A protein and the small-molecule ligand that binds it are described below.
Small molecule (SMILES): Nc1ccn([C@H]2C[C@H](O[P](=O)(O)OC[C@H]3O[C@@H](n4cnc5c(N)ncnc54)C[C@@H]3O)[C@@H](COP(=O)(O)O)O2)c(=O)n1

Sequence of chain 3.A:
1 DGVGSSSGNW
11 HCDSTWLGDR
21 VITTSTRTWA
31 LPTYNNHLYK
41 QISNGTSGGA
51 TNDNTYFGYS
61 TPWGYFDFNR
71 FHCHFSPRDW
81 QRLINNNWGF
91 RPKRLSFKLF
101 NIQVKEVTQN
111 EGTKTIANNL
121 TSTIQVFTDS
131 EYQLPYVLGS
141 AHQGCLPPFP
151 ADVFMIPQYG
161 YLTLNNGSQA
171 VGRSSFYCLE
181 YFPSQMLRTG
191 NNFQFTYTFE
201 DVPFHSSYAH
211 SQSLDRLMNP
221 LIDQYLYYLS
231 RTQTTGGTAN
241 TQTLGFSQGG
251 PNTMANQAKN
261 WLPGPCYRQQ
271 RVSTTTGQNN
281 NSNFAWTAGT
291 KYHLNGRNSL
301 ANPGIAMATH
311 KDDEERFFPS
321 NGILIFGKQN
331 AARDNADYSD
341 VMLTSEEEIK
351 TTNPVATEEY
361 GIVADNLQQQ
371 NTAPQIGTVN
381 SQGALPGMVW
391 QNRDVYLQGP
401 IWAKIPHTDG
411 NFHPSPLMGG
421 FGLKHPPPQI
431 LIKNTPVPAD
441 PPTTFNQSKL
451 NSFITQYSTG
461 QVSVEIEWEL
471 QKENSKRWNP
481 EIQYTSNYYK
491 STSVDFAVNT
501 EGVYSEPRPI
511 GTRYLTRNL

Binding-site contacts:
Ligand atom C2' contacts residue PRO203 of chain 3.A at 3.3 Å (hydrophobic).
Ligand atom N3 contacts residue ASP201 of chain 3.A at 4.1 Å.
Ligand atom N1 contacts residue VAL202 of chain 3.A at 3.6 Å.
Ligand atom N1 contacts residue PRO203 of chain 3.A at 4.2 Å.
Ligand atom N6 contacts residue GLY422 of chain 3.A at 3.4 Å (h-bond).
Ligand atom N7 contacts residue PRO203 of chain 3.A at 4.2 Å.
Ligand atom N6 contacts residue GLY420 of chain 3.A at 3.7 Å.
Ligand atom N6 contacts residue SER415 of chain 3.A at 3.6 Å.
Ligand atom N7 contacts residue HIS413 of chain 3.A at 4.1 Å.
Ligand atom C6 contacts residue VAL202 of chain 3.A at 4.2 Å (hydrophobic).
Ligand atom N6 contacts residue PHE421 of chain 3.A at 3.9 Å.
Ligand atom C2 contacts residue PRO203 of chain 3.A at 3.9 Å (hydrophobic).
Ligand atom C5 contacts residue SER415 of chain 3.A at 4.1 Å.
Ligand atom N3 contacts residue PRO414 of chain 3.A at 4.2 Å.
Ligand atom C2 contacts residue GLY422 of chain 3.A at 3.3 Å.
Ligand atom C2 contacts residue VAL202 of chain 3.A at 4.2 Å (hydrophobic).
Ligand atom N7 contacts residue ASN392 of chain 3.A at 4.2 Å.
Ligand atom N4 contacts residue VAL202 of chain 3.A at 2.9 Å (h-bond).
Ligand atom C8 contacts residue HIS413 of chain 3.A at 3.8 Å.
Ligand atom N1 contacts residue GLY422 of chain 3.A at 3.0 Å (h-bond).
Ligand atom C5 contacts residue VAL202 of chain 3.A at 3.6 Å (hydrophobic).
Ligand atom N3 contacts residue PRO203 of chain 3.A at 4.2 Å.
Ligand atom C1' contacts residue PRO203 of chain 3.A at 4.1 Å (hydrophobic).
Ligand atom C4 contacts residue PRO203 of chain 3.A at 4.2 Å (hydrophobic).
Ligand atom C5 contacts residue ARG91 of chain 3.A at 4.1 Å.
Ligand atom C6 contacts residue SER415 of chain 3.A at 4.1 Å.
Ligand atom C4 contacts residue VAL202 of chain 3.A at 3.7 Å (hydrophobic).
Ligand atom N1 contacts residue PRO203 of chain 3.A at 3.8 Å.
Ligand atom C4 contacts residue ASP201 of chain 3.A at 3.7 Å.
Ligand atom C5 contacts residue PRO203 of chain 3.A at 4.0 Å (hydrophobic).
Ligand atom C4 contacts residue PRO203 of chain 3.A at 4.1 Å (hydrophobic).
Ligand atom N7 contacts residue SER415 of chain 3.A at 4.0 Å.
Ligand atom C6 contacts residue PRO203 of chain 3.A at 4.0 Å (hydrophobic).
Ligand atom C2' contacts residue HIS413 of chain 3.A at 3.8 Å.
Ligand atom N4 contacts residue ASP201 of chain 3.A at 2.5 Å.
Ligand atom C5 contacts residue PRO203 of chain 3.A at 3.9 Å (hydrophobic).
Ligand atom C6 contacts residue PRO203 of chain 3.A at 4.0 Å (hydrophobic).
Ligand atom C6 contacts residue GLY422 of chain 3.A at 3.8 Å.
Ligand atom C2' contacts residue PRO414 of chain 3.A at 3.8 Å (hydrophobic).
Ligand atom C5 contacts residue ASP201 of chain 3.A at 4.1 Å.